Binding-site contacts:
Ligand atom OAB contacts residue LYS163 of chain 1.C at 3.8 Å.
Ligand atom FAC contacts residue ILE200 of chain 1.C at 3.6 Å.
Ligand atom CAK contacts residue TYR146 of chain 1.C at 3.7 Å (hydrophobic).
Ligand atom CAQ contacts residue NAD1 of chain 1.Q at 3.5 Å.
Ligand atom CAI contacts residue TYR156 of chain 1.C at 3.5 Å (hydrophobic).
Ligand atom OAL contacts residue NAD1 of chain 1.Q at 3.4 Å.
Ligand atom FAD contacts residue ALA196 of chain 1.C at 3.5 Å.
Ligand atom CAN contacts residue NAD1 of chain 1.Q at 3.2 Å.
Ligand atom OAB contacts residue NAD1 of chain 1.Q at 2.7 Å (h-bond).
Ligand atom CAO contacts residue GLY93 of chain 1.C at 4.0 Å.
Ligand atom CAA contacts residue TYR146 of chain 1.C at 3.6 Å (hydrophobic).
Ligand atom CAG contacts residue PHE94 of chain 1.C at 3.6 Å (hydrophobic).
Ligand atom CAE contacts residue MET159 of chain 1.C at 3.6 Å (hydrophobic).
Ligand atom FAD contacts residue NAD1 of chain 1.Q at 3.6 Å.
Ligand atom CAO contacts residue MET159 of chain 1.C at 3.8 Å (hydrophobic).
Ligand atom CAI contacts residue TYR146 of chain 1.C at 3.9 Å (hydrophobic).
Ligand atom FAC contacts residue PHE203 of chain 1.C at 3.0 Å.
Ligand atom CAN contacts residue ILE200 of chain 1.C at 3.4 Å (hydrophobic).
Ligand atom CAP contacts residue ILE200 of chain 1.C at 3.6 Å (hydrophobic).
Ligand atom CAH contacts residue ILE200 of chain 1.C at 3.7 Å (hydrophobic).
Ligand atom FAD contacts residue GLY93 of chain 1.C at 3.3 Å.
Ligand atom CAJ contacts residue ALA197 of chain 1.C at 3.8 Å (hydrophobic).
Ligand atom CAM contacts residue NAD1 of chain 1.Q at 3.5 Å.
Ligand atom CAF contacts residue ILE100 of chain 1.C at 3.5 Å (hydrophobic).
Ligand atom CAE contacts residue ILE100 of chain 1.C at 3.8 Å (hydrophobic).
Ligand atom CAA contacts residue ILE200 of chain 1.C at 3.3 Å (hydrophobic).
Ligand atom CAJ contacts residue NAD1 of chain 1.Q at 3.6 Å.
Ligand atom CAR contacts residue ALA196 of chain 1.C at 3.8 Å (hydrophobic).
Ligand atom CAI contacts residue NAD1 of chain 1.Q at 3.4 Å.
Ligand atom CAG contacts residue GLY93 of chain 1.C at 3.6 Å.
Ligand atom FAC contacts residue NAD1 of chain 1.Q at 3.1 Å.
Ligand atom CAK contacts residue NAD1 of chain 1.Q at 3.4 Å.
Ligand atom CAP contacts residue NAD1 of chain 1.Q at 3.4 Å.
Ligand atom FAC contacts residue ALA197 of chain 1.C at 3.4 Å.
Ligand atom CAM contacts residue TYR156 of chain 1.C at 3.3 Å (hydrophobic).
Ligand atom CAG contacts residue MET159 of chain 1.C at 3.4 Å (hydrophobic).
Ligand atom CAO contacts residue ALA196 of chain 1.C at 3.8 Å (hydrophobic).
Ligand atom CAJ contacts residue ILE200 of chain 1.C at 3.7 Å (hydrophobic).
Ligand atom OAB contacts residue TYR156 of chain 1.C at 2.5 Å (h-bond).
Ligand atom OAL contacts residue ALA196 of chain 1.C at 3.5 Å.

This protein binds this small molecule.
Small molecule (SMILES): CCc1cc(O)c(Oc2ccccc2F)cc1F

Sequence of chain 1.C:
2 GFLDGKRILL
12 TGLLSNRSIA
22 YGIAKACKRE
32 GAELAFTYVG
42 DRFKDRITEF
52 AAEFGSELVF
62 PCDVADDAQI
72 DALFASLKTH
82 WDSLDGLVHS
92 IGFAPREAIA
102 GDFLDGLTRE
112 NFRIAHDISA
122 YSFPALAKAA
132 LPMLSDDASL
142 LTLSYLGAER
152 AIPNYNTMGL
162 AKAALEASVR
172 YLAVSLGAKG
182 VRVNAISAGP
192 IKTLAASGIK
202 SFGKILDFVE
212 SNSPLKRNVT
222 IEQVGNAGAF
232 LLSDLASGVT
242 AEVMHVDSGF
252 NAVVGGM